Sequence of chain 1.L:
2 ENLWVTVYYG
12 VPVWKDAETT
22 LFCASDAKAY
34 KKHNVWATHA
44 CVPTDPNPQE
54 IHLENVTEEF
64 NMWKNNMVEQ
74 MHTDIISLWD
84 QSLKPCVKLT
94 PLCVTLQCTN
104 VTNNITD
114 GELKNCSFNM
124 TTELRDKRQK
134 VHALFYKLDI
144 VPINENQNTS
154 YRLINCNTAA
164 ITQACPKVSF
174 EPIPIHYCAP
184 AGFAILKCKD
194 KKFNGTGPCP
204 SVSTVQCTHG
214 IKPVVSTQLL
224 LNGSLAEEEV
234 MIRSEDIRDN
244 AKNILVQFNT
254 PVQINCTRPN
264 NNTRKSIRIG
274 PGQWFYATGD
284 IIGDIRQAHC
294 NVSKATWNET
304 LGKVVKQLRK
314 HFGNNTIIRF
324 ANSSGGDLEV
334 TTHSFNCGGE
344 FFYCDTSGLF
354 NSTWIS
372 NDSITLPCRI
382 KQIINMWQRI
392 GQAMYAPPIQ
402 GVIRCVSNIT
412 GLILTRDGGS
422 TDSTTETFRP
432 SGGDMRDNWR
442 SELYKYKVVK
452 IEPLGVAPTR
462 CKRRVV

The small molecule below binds the protein below.
Small molecule (SMILES): CC(=O)N[C@H]1[C@H](O[C@H]2[C@H](O)[C@@H](NC(C)=O)CO[C@@H]2CO)O[C@H](CO)[C@@H](O)[C@@H]1O

Binding-site contacts:
Ligand atom O5 contacts residue SER120 of chain 1.L at 4.3 Å.
Ligand atom C8 contacts residue ASN118 of chain 1.L at 4.5 Å.
Ligand atom N2 contacts residue ASN118 of chain 1.L at 2.9 Å (h-bond).
Ligand atom N2 contacts residue HIS135 of chain 1.L at 4.4 Å.
Ligand atom C2 contacts residue ASN118 of chain 1.L at 2.5 Å.
Ligand atom O4 contacts residue HIS135 of chain 1.L at 4.4 Å.
Ligand atom O7 contacts residue ASN103 of chain 1.L at 4.2 Å.
Ligand atom O5 contacts residue HIS135 of chain 1.L at 4.3 Å.
Ligand atom O7 contacts residue ASN118 of chain 1.L at 3.4 Å (h-bond).
Ligand atom C4 contacts residue ASN118 of chain 1.L at 4.2 Å.
Ligand atom C1 contacts residue ASN118 of chain 1.L at 1.4 Å.
Ligand atom C7 contacts residue HIS135 of chain 1.L at 4.4 Å.
Ligand atom O7 contacts residue VAL104 of chain 1.L at 4.3 Å.
Ligand atom O6 contacts residue SER120 of chain 1.L at 3.0 Å (h-bond).
Ligand atom C5 contacts residue ASN118 of chain 1.L at 3.6 Å.
Ligand atom C8 contacts residue HIS135 of chain 1.L at 3.9 Å.
Ligand atom O6 contacts residue HIS135 of chain 1.L at 3.3 Å.
Ligand atom C7 contacts residue ASN118 of chain 1.L at 3.4 Å.
Ligand atom O5 contacts residue ASN118 of chain 1.L at 2.3 Å (h-bond).
Ligand atom C3 contacts residue ASN118 of chain 1.L at 3.8 Å.
Ligand atom C6 contacts residue SER120 of chain 1.L at 4.2 Å.
Ligand atom C7 contacts residue VAL104 of chain 1.L at 4.3 Å (hydrophobic).
Ligand atom C8 contacts residue VAL104 of chain 1.L at 3.6 Å (hydrophobic).
Ligand atom C6 contacts residue HIS135 of chain 1.L at 4.2 Å.
Ligand atom C5 contacts residue HIS135 of chain 1.L at 3.9 Å.